The small molecule below binds the protein below.
Small molecule (SMILES): O=C([O-])C(=O)[O-]

Binding-site contacts:
Ligand atom O4 contacts residue THR244 of chain 1.G at 3.4 Å (h-bond).
Ligand atom O1 contacts residue GLU188 of chain 1.G at 2.6 Å (salt-bridge).
Ligand atom O1 contacts residue MG1 of chain 1.MA at 2.4 Å.
Ligand atom C1 contacts residue MG1 of chain 1.MA at 3.1 Å.
Ligand atom O3 contacts residue GLY211 of chain 1.G at 3.0 Å (h-bond).
Ligand atom O2 contacts residue LYS186 of chain 1.G at 2.7 Å (salt-bridge).
Ligand atom O2 contacts residue ALA209 of chain 1.G at 4.3 Å.
Ligand atom O3 contacts residue ARG210 of chain 1.G at 3.6 Å (salt-bridge).
Ligand atom C2 contacts residue LYS186 of chain 1.G at 3.4 Å.
Ligand atom O2 contacts residue MG1 of chain 1.MA at 2.2 Å.
Ligand atom O3 contacts residue ASP212 of chain 1.G at 3.7 Å.
Ligand atom O3 contacts residue GLU188 of chain 1.G at 4.3 Å.
Ligand atom C1 contacts residue ALA209 of chain 1.G at 3.5 Å (hydrophobic).
Ligand atom O4 contacts residue MET207 of chain 1.G at 4.1 Å.
Ligand atom O3 contacts residue ALA209 of chain 1.G at 3.3 Å.
Ligand atom O4 contacts residue ALA209 of chain 1.G at 3.9 Å.
Ligand atom O4 contacts residue MET276 of chain 1.G at 4.2 Å.
Ligand atom O2 contacts residue ASP212 of chain 1.G at 4.2 Å.
Ligand atom C1 contacts residue GLU188 of chain 1.G at 3.4 Å.
Ligand atom C1 contacts residue THR244 of chain 1.G at 3.8 Å.
Ligand atom O4 contacts residue LYS186 of chain 1.G at 3.6 Å.
Ligand atom C2 contacts residue THR244 of chain 1.G at 4.0 Å.
Ligand atom C1 contacts residue ASP212 of chain 1.G at 3.8 Å.
Ligand atom C2 contacts residue GLU188 of chain 1.G at 3.7 Å.
Ligand atom O4 contacts residue MG1 of chain 1.MA at 4.3 Å.
Ligand atom C2 contacts residue ALA209 of chain 1.G at 3.7 Å (hydrophobic).
Ligand atom O2 contacts residue GLU188 of chain 1.G at 3.4 Å (salt-bridge).
Ligand atom O1 contacts residue ALA209 of chain 1.G at 3.9 Å.
Ligand atom O1 contacts residue GLY211 of chain 1.G at 4.0 Å.
Ligand atom C2 contacts residue MG1 of chain 1.MA at 3.1 Å.
Ligand atom O3 contacts residue THR244 of chain 1.G at 2.9 Å (h-bond).
Ligand atom O4 contacts residue ARG87 of chain 1.G at 4.2 Å.
Ligand atom O3 contacts residue MG1 of chain 1.MA at 4.3 Å.
Ligand atom C1 contacts residue GLY211 of chain 1.G at 3.9 Å.
Ligand atom O1 contacts residue ASP212 of chain 1.G at 2.6 Å (salt-bridge).

Sequence of chain 1.G:
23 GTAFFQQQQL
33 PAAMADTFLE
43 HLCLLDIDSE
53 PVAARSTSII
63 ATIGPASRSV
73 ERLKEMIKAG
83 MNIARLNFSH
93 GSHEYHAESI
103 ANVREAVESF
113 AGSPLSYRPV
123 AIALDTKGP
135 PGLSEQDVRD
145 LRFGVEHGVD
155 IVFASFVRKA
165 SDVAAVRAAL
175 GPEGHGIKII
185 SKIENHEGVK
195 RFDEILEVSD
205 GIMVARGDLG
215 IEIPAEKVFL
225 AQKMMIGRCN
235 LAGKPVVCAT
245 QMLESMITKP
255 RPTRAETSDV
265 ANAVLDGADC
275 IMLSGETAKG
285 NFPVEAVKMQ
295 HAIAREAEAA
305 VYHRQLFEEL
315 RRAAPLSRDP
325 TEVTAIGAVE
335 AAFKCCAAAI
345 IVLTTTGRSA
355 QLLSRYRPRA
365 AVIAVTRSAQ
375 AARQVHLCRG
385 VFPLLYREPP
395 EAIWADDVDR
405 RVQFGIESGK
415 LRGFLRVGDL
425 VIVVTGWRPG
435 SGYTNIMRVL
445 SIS